Sequence of chain 1.A:
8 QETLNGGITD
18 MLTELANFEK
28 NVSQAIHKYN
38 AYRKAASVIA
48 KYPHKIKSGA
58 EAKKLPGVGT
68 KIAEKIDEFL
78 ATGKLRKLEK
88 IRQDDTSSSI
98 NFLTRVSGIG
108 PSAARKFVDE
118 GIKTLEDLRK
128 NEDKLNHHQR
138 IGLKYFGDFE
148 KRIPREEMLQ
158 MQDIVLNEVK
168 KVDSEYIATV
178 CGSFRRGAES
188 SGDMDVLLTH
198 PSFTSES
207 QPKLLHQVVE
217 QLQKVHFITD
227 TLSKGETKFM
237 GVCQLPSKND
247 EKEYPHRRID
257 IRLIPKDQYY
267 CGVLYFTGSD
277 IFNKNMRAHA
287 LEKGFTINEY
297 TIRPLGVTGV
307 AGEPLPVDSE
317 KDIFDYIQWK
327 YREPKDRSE

A protein and the small-molecule ligand that binds it are described below.
Small molecule (SMILES): Cc1cn([C@H]2C[C@H](O[P](=O)(O)OC[C@H]3O[C@@H](n4ccc(N)nc4=O)C[C@@H]3O[P](=O)(O)OC[C@H]3O[C@@H](n4cnc5c(=O)nc(N)[nH]c54)C[C@@H]3O[P](=O)(O)OC[C@H]3O[C@@H](n4cnc5c(=O)nc(N)[nH]c54)C[C@@H]3O)[C@@H](CO[P](=O)(O)O[C@H]3C[C@H](n4cnc5c(=O)nc(N)[nH]c54)O[C@@H]3COP(=O)(O)O)O2)c(=O)[nH]c1=O

Binding-site contacts:
Ligand atom C5' contacts residue TYR39 of chain 1.A at 3.2 Å (hydrophobic).
Ligand atom N3 contacts residue ALA38 of chain 1.A at 3.4 Å.
Ligand atom O3' contacts residue ILE69 of chain 1.A at 3.6 Å.
Ligand atom O5' contacts residue GLY66 of chain 1.A at 3.6 Å.
Ligand atom OP1 contacts residue LEU62 of chain 1.A at 3.9 Å.
Ligand atom OP1 contacts residue THR67 of chain 1.A at 3.9 Å.
Ligand atom O3' contacts residue GLY64 of chain 1.A at 3.4 Å.
Ligand atom P contacts residue VAL65 of chain 1.A at 3.9 Å.
Ligand atom OP1 contacts residue GLY66 of chain 1.A at 2.8 Å (h-bond).
Ligand atom P contacts residue LYS68 of chain 1.A at 3.9 Å.
Ligand atom OP2 contacts residue NA1 of chain 1.F at 3.9 Å.
Ligand atom OP1 contacts residue GLY64 of chain 1.A at 2.8 Å (h-bond).
Ligand atom OP2 contacts residue GLY66 of chain 1.A at 3.9 Å.
Ligand atom O3' contacts residue VAL65 of chain 1.A at 3.8 Å.
Ligand atom C4' contacts residue TYR39 of chain 1.A at 3.7 Å (hydrophobic).
Ligand atom OP2 contacts residue LYS68 of chain 1.A at 3.5 Å.
Ligand atom C4' contacts residue GLY64 of chain 1.A at 3.3 Å.
Ligand atom O6 contacts residue HIS34 of chain 1.A at 3.8 Å.
Ligand atom OP2 contacts residue VAL65 of chain 1.A at 3.7 Å.
Ligand atom P contacts residue GLY66 of chain 1.A at 3.8 Å.
Ligand atom P contacts residue GLY64 of chain 1.A at 3.8 Å.
Ligand atom P contacts residue NA1 of chain 1.F at 3.9 Å.
Ligand atom OP1 contacts residue ILE69 of chain 1.A at 3.0 Å (h-bond).
Ligand atom C3' contacts residue GLY66 of chain 1.A at 3.7 Å.
Ligand atom C1' contacts residue ALA38 of chain 1.A at 3.8 Å (hydrophobic).
Ligand atom OP1 contacts residue NA1 of chain 1.F at 3.0 Å (h-bond).
Ligand atom OP2 contacts residue LYS68 of chain 1.A at 3.2 Å (salt-bridge).
Ligand atom N3 contacts residue HIS34 of chain 1.A at 4.0 Å.
Ligand atom C6 contacts residue HIS34 of chain 1.A at 3.9 Å.
Ligand atom C2 contacts residue HIS34 of chain 1.A at 3.9 Å.
Ligand atom C3' contacts residue LYS68 of chain 1.A at 4.0 Å.
Ligand atom P contacts residue ILE69 of chain 1.A at 3.9 Å.
Ligand atom OP1 contacts residue LYS68 of chain 1.A at 3.6 Å.
Ligand atom OP1 contacts residue PRO63 of chain 1.A at 3.7 Å.
Ligand atom OP1 contacts residue VAL65 of chain 1.A at 3.6 Å.
Ligand atom C5' contacts residue GLY66 of chain 1.A at 3.6 Å.
Ligand atom OP2 contacts residue GLY66 of chain 1.A at 4.0 Å.
Ligand atom N1 contacts residue HIS34 of chain 1.A at 3.6 Å.
Ligand atom C5' contacts residue GLY64 of chain 1.A at 3.3 Å.
Ligand atom OP2 contacts residue THR67 of chain 1.A at 3.8 Å.